Binding-site contacts:
Ligand atom O5 contacts residue ASN11 of chain 2.C at 2.5 Å (h-bond).
Ligand atom C5 contacts residue ASN11 of chain 2.C at 3.3 Å.
Ligand atom C1 contacts residue ASN11 of chain 2.C at 1.5 Å.
Ligand atom O6 contacts residue ASN11 of chain 2.C at 3.5 Å (h-bond).
Ligand atom C2 contacts residue ASN11 of chain 2.C at 2.7 Å.
Ligand atom C4 contacts residue ASN11 of chain 2.C at 3.8 Å.
Ligand atom C6 contacts residue ASN11 of chain 2.C at 3.2 Å.
Ligand atom C3 contacts residue ASN11 of chain 2.C at 3.8 Å.
Ligand atom N2 contacts residue ASN11 of chain 2.C at 3.5 Å (h-bond).

Sequence of chain 2.C:
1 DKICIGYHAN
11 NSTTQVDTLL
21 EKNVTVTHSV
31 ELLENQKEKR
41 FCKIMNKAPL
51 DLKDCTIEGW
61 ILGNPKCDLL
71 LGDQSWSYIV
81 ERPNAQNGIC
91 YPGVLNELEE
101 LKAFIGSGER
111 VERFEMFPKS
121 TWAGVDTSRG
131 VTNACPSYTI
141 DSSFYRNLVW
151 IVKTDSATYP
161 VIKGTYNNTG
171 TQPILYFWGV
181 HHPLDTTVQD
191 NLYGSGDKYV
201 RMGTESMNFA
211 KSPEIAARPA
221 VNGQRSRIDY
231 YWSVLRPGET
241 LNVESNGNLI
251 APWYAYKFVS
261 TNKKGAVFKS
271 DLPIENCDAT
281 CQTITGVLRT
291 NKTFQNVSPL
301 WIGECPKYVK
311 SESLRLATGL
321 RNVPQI

This small molecule binds to this protein.
Small molecule (SMILES): CC(=O)N[C@@H]1[C@@H](O)[C@H](O)[C@@H](CO)O[C@H]1O